Binding-site contacts:
Ligand atom C2 contacts residue THR53 of chain 1.C at 3.2 Å.
Ligand atom O7 contacts residue ARG250 of chain 1.C at 3.3 Å.
Ligand atom O3 contacts residue SER281 of chain 1.C at 3.5 Å (h-bond).
Ligand atom O7 contacts residue HIS247 of chain 1.C at 3.3 Å.
Ligand atom C6 contacts residue ASN336 of chain 1.C at 3.2 Å.
Ligand atom O6 contacts residue NAG1 of chain 1.X at 2.6 Å (h-bond).
Ligand atom C7 contacts residue ASN107 of chain 1.C at 3.5 Å.
Ligand atom O6 contacts residue TYR89 of chain 1.C at 3.6 Å.
Ligand atom O5 contacts residue ASN336 of chain 1.C at 3.0 Å (h-bond).
Ligand atom O4 contacts residue NAG2 of chain 1.I at 3.0 Å.
Ligand atom C5 contacts residue ASN107 of chain 1.C at 3.6 Å.
Ligand atom C1 contacts residue THR53 of chain 1.C at 3.2 Å.
Ligand atom C8 contacts residue ARG250 of chain 1.C at 3.4 Å.
Ligand atom C7 contacts residue ARG250 of chain 1.C at 3.2 Å.
Ligand atom O4 contacts residue SER281 of chain 1.C at 2.4 Å (h-bond).
Ligand atom C4 contacts residue SER281 of chain 1.C at 3.5 Å.
Ligand atom C1 contacts residue THR109 of chain 1.C at 3.3 Å.
Ligand atom O6 contacts residue LYS335 of chain 1.C at 3.1 Å.
Ligand atom O3 contacts residue ARG250 of chain 1.C at 2.9 Å (salt-bridge).
Ligand atom O6 contacts residue LYS335 of chain 1.C at 2.8 Å (salt-bridge).
Ligand atom C6 contacts residue LYS335 of chain 1.C at 3.2 Å.
Ligand atom C6 contacts residue ILE349 of chain 1.C at 3.6 Å (hydrophobic).
Ligand atom O5 contacts residue ASN107 of chain 1.C at 2.3 Å (h-bond).
Ligand atom C2 contacts residue ASN107 of chain 1.C at 2.5 Å.
Ligand atom C6 contacts residue GLN333 of chain 1.C at 3.2 Å.
Ligand atom O6 contacts residue ASN336 of chain 1.C at 3.6 Å.
Ligand atom N2 contacts residue ARG250 of chain 1.C at 3.5 Å (salt-bridge).
Ligand atom N2 contacts residue ASN107 of chain 1.C at 2.9 Å (h-bond).
Ligand atom O4 contacts residue GLN333 of chain 1.C at 3.1 Å (h-bond).
Ligand atom O6 contacts residue GLY350 of chain 1.C at 3.1 Å.
Ligand atom N2 contacts residue THR53 of chain 1.C at 2.6 Å (h-bond).
Ligand atom C1 contacts residue ASN107 of chain 1.C at 1.4 Å.
Ligand atom O4 contacts residue NAG1 of chain 1.I at 2.9 Å.
Ligand atom O5 contacts residue TYR89 of chain 1.C at 2.9 Å (h-bond).
Ligand atom C4 contacts residue NAG1 of chain 1.X at 3.5 Å.
Ligand atom C3 contacts residue THR53 of chain 1.C at 3.6 Å.
Ligand atom O3 contacts residue ASN282 of chain 1.C at 3.1 Å.
Ligand atom O3 contacts residue NAG1 of chain 1.I at 3.1 Å (h-bond).
Ligand atom O4 contacts residue NAG1 of chain 1.X at 2.6 Å (h-bond).
Ligand atom C6 contacts residue ASN336 of chain 1.C at 3.3 Å.

The small molecule below binds the protein below.
Small molecule (SMILES): CC(=O)N[C@H]1[C@H](O[C@H]2[C@H](O)[C@@H](NC(C)=O)CO[C@@H]2CO)O[C@H](CO)[C@@H](O[C@@H]2O[C@H](CO[C@H]3O[C@H](CO)[C@@H](O)[C@H](O)[C@@H]3O)[C@@H](O)[C@H](O[C@H]3O[C@H](CO)[C@@H](O)[C@H](O)[C@@H]3O[C@H]3O[C@H](CO)[C@@H](O)[C@H](O)[C@@H]3O[C@H]3O[C@H](CO)[C@@H](O)[C@H](O)[C@@H]3O)[C@@H]2O)[C@@H]1O

Sequence of chain 1.C:
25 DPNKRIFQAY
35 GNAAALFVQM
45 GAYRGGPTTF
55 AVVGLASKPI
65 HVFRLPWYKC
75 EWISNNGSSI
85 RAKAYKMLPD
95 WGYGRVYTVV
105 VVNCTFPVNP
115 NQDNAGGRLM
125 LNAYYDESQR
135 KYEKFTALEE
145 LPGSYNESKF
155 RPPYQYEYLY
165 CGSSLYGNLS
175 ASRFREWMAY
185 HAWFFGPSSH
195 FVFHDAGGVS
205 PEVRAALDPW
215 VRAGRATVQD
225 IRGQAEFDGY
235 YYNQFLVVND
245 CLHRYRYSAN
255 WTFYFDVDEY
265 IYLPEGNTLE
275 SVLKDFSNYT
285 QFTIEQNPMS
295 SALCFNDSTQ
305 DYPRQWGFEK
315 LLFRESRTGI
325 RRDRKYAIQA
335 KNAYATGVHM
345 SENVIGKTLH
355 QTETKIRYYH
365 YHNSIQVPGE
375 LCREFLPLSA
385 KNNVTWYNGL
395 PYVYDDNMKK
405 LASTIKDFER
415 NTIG